Binding-site contacts:
Ligand atom O2B contacts residue GLY10 of chain 58.B at 3.2 Å.
Ligand atom PB contacts residue GLY10 of chain 58.B at 3.9 Å.
Ligand atom C6 contacts residue ASN226 of chain 58.B at 3.3 Å.
Ligand atom O1B contacts residue MG1 of chain 58.F at 2.4 Å.
Ligand atom C4' contacts residue SER138 of chain 58.B at 3.2 Å.
Ligand atom N2 contacts residue ASN204 of chain 58.B at 2.6 Å (h-bond).
Ligand atom O2G contacts residue GLY142 of chain 58.B at 3.0 Å (h-bond).
Ligand atom O2B contacts residue THR143 of chain 58.B at 2.7 Å (h-bond).
Ligand atom O2A contacts residue GLN11 of chain 58.B at 3.5 Å (h-bond).
Ligand atom O1B contacts residue GLY10 of chain 58.B at 3.7 Å.
Ligand atom O2B contacts residue GLY144 of chain 58.B at 2.7 Å (h-bond).
Ligand atom C6 contacts residue GLN15 of chain 58.B at 3.6 Å.
Ligand atom C2 contacts residue ASN226 of chain 58.B at 3.6 Å.
Ligand atom O6 contacts residue TYR222 of chain 58.B at 3.8 Å.
Ligand atom O2A contacts residue CYS12 of chain 58.B at 3.3 Å (h-bond).
Ligand atom PG contacts residue MG1 of chain 58.F at 3.5 Å.
Ligand atom O3' contacts residue GLU181 of chain 58.B at 3.3 Å (salt-bridge).
Ligand atom O3B contacts residue THR143 of chain 58.B at 3.1 Å (h-bond).
Ligand atom N2 contacts residue ASN226 of chain 58.B at 2.9 Å (h-bond).
Ligand atom O3B contacts residue GLY142 of chain 58.B at 3.5 Å (h-bond).
Ligand atom C2 contacts residue ASN204 of chain 58.B at 3.4 Å.
Ligand atom PB contacts residue MG1 of chain 58.F at 3.7 Å.
Ligand atom O4' contacts residue SER138 of chain 58.B at 3.3 Å (h-bond).
Ligand atom O3G contacts residue MG1 of chain 58.F at 2.5 Å.
Ligand atom N3 contacts residue VAL169 of chain 58.B at 3.8 Å.
Ligand atom O3B contacts residue MG1 of chain 58.F at 3.8 Å.
Ligand atom O6 contacts residue GLN15 of chain 58.B at 2.5 Å (h-bond).
Ligand atom N1 contacts residue TYR222 of chain 58.B at 3.2 Å.
Ligand atom PG contacts residue GLY142 of chain 58.B at 3.9 Å.
Ligand atom O1B contacts residue GLN11 of chain 58.B at 3.2 Å (h-bond).
Ligand atom O1G contacts residue ALA97 of chain 58.B at 3.0 Å (h-bond).
Ligand atom O1A contacts residue GLN11 of chain 58.B at 3.1 Å.
Ligand atom N1 contacts residue ASN226 of chain 58.B at 2.7 Å (h-bond).
Ligand atom C6 contacts residue TYR222 of chain 58.B at 3.7 Å (hydrophobic).
Ligand atom O6 contacts residue ASN226 of chain 58.B at 3.1 Å (h-bond).
Ligand atom N3 contacts residue ASN204 of chain 58.B at 3.0 Å (h-bond).
Ligand atom PB contacts residue THR143 of chain 58.B at 3.3 Å.
Ligand atom C2 contacts residue TYR222 of chain 58.B at 3.5 Å (hydrophobic).
Ligand atom O1G contacts residue THR143 of chain 58.B at 3.4 Å.
Ligand atom O2G contacts residue ASN99 of chain 58.B at 2.9 Å (h-bond).

Sequence of chain 58.B:
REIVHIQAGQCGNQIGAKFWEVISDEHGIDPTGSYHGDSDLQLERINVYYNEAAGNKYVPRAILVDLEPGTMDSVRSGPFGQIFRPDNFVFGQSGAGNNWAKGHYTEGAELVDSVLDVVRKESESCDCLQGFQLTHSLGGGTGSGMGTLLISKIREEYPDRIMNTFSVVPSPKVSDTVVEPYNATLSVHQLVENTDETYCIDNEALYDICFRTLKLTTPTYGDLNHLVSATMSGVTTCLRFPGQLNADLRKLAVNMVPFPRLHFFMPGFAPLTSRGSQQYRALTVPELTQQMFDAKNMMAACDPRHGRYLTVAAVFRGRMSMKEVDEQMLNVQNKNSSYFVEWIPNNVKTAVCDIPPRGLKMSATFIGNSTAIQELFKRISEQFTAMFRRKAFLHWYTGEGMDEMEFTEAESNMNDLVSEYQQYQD

A protein and the small-molecule ligand that binds it are described below.
Small molecule (SMILES): Nc1nc2c(ncn2[C@@H]2O[C@H](CO[P](=O)(O)C[P](=O)(O)OP(=O)(O)O)[C@@H](O)[C@H]2O)c(=O)[nH]1